This small molecule binds to this protein.
Small molecule (SMILES): Nc1ccn([C@@H]2O[C@H](CO[P](=O)(O)O[C@H]3[C@@H](O)[C@H](n4cnc5c(N)ncnc54)O[C@@H]3CO[P](=O)(O)O[C@H]3[C@@H](O)[C@H](n4cnc5c(=O)nc(N)[nH]c54)O[C@@H]3CO[P](=O)(O)O[C@H]3[C@@H](O)[C@H](n4cnc5c(N)ncnc54)O[C@@H]3CO[P](=O)(O)O[C@H]3[C@@H](O)[C@H](n4cnc5c(N)ncnc54)O[C@@H]3CO[P](=O)(O)O[C@H]3[C@@H](O)[C@H](n4ccc(=O)[nH]c4=O)O[C@@H]3CO[P](=O)(O)O[C@H]3[C@@H](O)[C@H](n4ccc(N)nc4=O)O[C@@H]3CO[P](=O)(O)O[C@H]3[C@@H](O)[C@H](n4ccc(=O)[nH]c4=O)O[C@@H]3CO[P](=O)(O)O[C@H]3[C@@H](O)[C@H](n4cnc5c(=O)nc(N)[nH]c54)O[C@@H]3CO)[C@@H](O)[C@H]2O)c(=O)n1

Sequence of chain 15.C:
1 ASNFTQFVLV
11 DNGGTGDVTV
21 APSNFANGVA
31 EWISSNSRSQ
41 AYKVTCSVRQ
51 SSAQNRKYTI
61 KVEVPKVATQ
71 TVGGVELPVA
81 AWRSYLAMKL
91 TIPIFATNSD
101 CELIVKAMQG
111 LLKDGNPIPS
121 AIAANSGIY

Binding-site contacts:
Ligand atom C5' contacts residue ARG49 of chain 29.C at 2.6 Å.
Ligand atom N1 contacts residue SER47 of chain 15.C at 2.7 Å (h-bond).
Ligand atom C5' contacts residue LYS57 of chain 29.C at 3.8 Å.
Ligand atom N7 contacts residue TYR85 of chain 15.C at 3.8 Å.
Ligand atom OP1 contacts residue SER52 of chain 29.C at 3.1 Å.
Ligand atom OP1 contacts residue LYS89 of chain 29.C at 3.5 Å (salt-bridge).
Ligand atom P contacts residue SER51 of chain 29.C at 3.2 Å.
Ligand atom O4' contacts residue LYS61 of chain 15.C at 3.7 Å.
Ligand atom N9 contacts residue LYS61 of chain 15.C at 3.8 Å.
Ligand atom OP2 contacts residue SER51 of chain 29.C at 3.3 Å (h-bond).
Ligand atom P contacts residue LYS57 of chain 29.C at 3.1 Å.
Ligand atom C6 contacts residue THR59 of chain 15.C at 3.5 Å.
Ligand atom O5' contacts residue LYS57 of chain 29.C at 2.8 Å (salt-bridge).
Ligand atom OP1 contacts residue ASN55 of chain 29.C at 3.2 Å.
Ligand atom N7 contacts residue THR45 of chain 15.C at 2.7 Å (h-bond).
Ligand atom P contacts residue ARG49 of chain 29.C at 3.7 Å.
Ligand atom C6 contacts residue THR45 of chain 15.C at 3.4 Å.
Ligand atom OP2 contacts residue LYS43 of chain 15.C at 2.7 Å (salt-bridge).
Ligand atom OP2 contacts residue THR91 of chain 29.C at 3.7 Å.
Ligand atom OP1 contacts residue ARG49 of chain 29.C at 2.6 Å (salt-bridge).
Ligand atom C5 contacts residue THR45 of chain 15.C at 3.4 Å.
Ligand atom C8 contacts residue LYS61 of chain 15.C at 3.6 Å.
Ligand atom OP1 contacts residue ASN55 of chain 29.C at 3.0 Å (h-bond).
Ligand atom N6 contacts residue THR59 of chain 15.C at 2.7 Å (h-bond).
Ligand atom OP2 contacts residue LYS57 of chain 29.C at 3.5 Å (salt-bridge).
Ligand atom OP2 contacts residue TYR85 of chain 15.C at 2.6 Å (h-bond).
Ligand atom O3' contacts residue SER51 of chain 29.C at 3.3 Å (h-bond).
Ligand atom N6 contacts residue THR45 of chain 15.C at 2.8 Å (h-bond).
Ligand atom OP1 contacts residue SER51 of chain 29.C at 2.7 Å (h-bond).
Ligand atom OP1 contacts residue LYS57 of chain 29.C at 2.9 Å.
Ligand atom C4' contacts residue ARG49 of chain 29.C at 3.6 Å.
Ligand atom N6 contacts residue CYS46 of chain 15.C at 3.6 Å (h-bond).
Ligand atom O5' contacts residue LYS89 of chain 29.C at 3.2 Å (salt-bridge).
Ligand atom O3' contacts residue ARG49 of chain 29.C at 3.6 Å (salt-bridge).
Ligand atom OP2 contacts residue LYS89 of chain 29.C at 3.5 Å (salt-bridge).
Ligand atom C2 contacts residue SER47 of chain 15.C at 3.2 Å.
Ligand atom N1 contacts residue THR59 of chain 15.C at 3.4 Å.
Ligand atom O5' contacts residue ARG49 of chain 29.C at 3.6 Å (salt-bridge).
Ligand atom OP2 contacts residue LYS57 of chain 29.C at 3.0 Å (salt-bridge).
Ligand atom N7 contacts residue LYS61 of chain 15.C at 3.4 Å.

Sequence of chain 29.C:
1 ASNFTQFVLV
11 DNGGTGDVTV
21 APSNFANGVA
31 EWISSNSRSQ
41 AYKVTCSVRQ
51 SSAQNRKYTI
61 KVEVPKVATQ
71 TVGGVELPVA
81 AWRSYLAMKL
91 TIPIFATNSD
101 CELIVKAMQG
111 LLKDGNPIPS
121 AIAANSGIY